Binding-site contacts:
Ligand atom C12 contacts residue VAL95 of chain 1.T at 3.8 Å (hydrophobic).
Ligand atom C2 contacts residue LYS143 of chain 1.T at 4.2 Å.
Ligand atom C12 contacts residue LEU90 of chain 1.T at 3.6 Å (hydrophobic).
Ligand atom C11 contacts residue VAL95 of chain 1.T at 3.6 Å (hydrophobic).
Ligand atom O1 contacts residue MET72 of chain 1.T at 3.8 Å.
Ligand atom C15 contacts residue GLY140 of chain 1.T at 4.0 Å.
Ligand atom O3 contacts residue ARG31 of chain 1.T at 3.7 Å.
Ligand atom C10 contacts residue LYS143 of chain 1.T at 3.5 Å.
Ligand atom C4 contacts residue LYS143 of chain 1.T at 3.6 Å.
Ligand atom O3 contacts residue ALA144 of chain 1.T at 3.2 Å.
Ligand atom C5 contacts residue LYS143 of chain 1.T at 3.4 Å.
Ligand atom O3 contacts residue LYS143 of chain 1.T at 4.1 Å.
Ligand atom C9 contacts residue LYS143 of chain 1.T at 3.8 Å.
Ligand atom C3 contacts residue PHE63 of chain 1.T at 4.2 Å (hydrophobic).
Ligand atom C6 contacts residue LYS143 of chain 1.T at 3.6 Å.
Ligand atom C1 contacts residue LYS143 of chain 1.T at 4.1 Å.
Ligand atom C13 contacts residue VAL95 of chain 1.T at 3.8 Å (hydrophobic).
Ligand atom C16 contacts residue GLY140 of chain 1.T at 4.1 Å.
Ligand atom C6 contacts residue PHE43 of chain 1.T at 3.6 Å (hydrophobic).
Ligand atom C7 contacts residue LEU35 of chain 1.T at 3.9 Å (hydrophobic).
Ligand atom C13 contacts residue TYR124 of chain 1.T at 4.0 Å (hydrophobic).
Ligand atom C5 contacts residue PHE43 of chain 1.T at 3.9 Å (hydrophobic).
Ligand atom C14 contacts residue VAL95 of chain 1.T at 3.6 Å (hydrophobic).
Ligand atom C3 contacts residue LYS143 of chain 1.T at 3.9 Å.
Ligand atom S contacts residue ARG31 of chain 1.T at 3.9 Å.
Ligand atom C13 contacts residue LEU90 of chain 1.T at 3.5 Å (hydrophobic).
Ligand atom O3 contacts residue GLY140 of chain 1.T at 3.9 Å.
Ligand atom O2 contacts residue ARG31 of chain 1.T at 2.7 Å (salt-bridge).
Ligand atom C8 contacts residue LEU35 of chain 1.T at 3.7 Å (hydrophobic).
Ligand atom C12 contacts residue TYR105 of chain 1.T at 3.8 Å (hydrophobic).
Ligand atom C15 contacts residue VAL95 of chain 1.T at 3.4 Å (hydrophobic).
Ligand atom C14 contacts residue TYR124 of chain 1.T at 4.0 Å (hydrophobic).
Ligand atom C7 contacts residue GLN39 of chain 1.T at 3.9 Å.
Ligand atom C8 contacts residue LYS143 of chain 1.T at 3.8 Å.
Ligand atom C13 contacts residue TYR105 of chain 1.T at 4.1 Å (hydrophobic).
Ligand atom N contacts residue MET72 of chain 1.T at 4.1 Å.
Ligand atom C7 contacts residue LYS143 of chain 1.T at 3.7 Å.
Ligand atom C16 contacts residue VAL95 of chain 1.T at 3.4 Å (hydrophobic).
Ligand atom C7 contacts residue PHE43 of chain 1.T at 4.0 Å (hydrophobic).
Ligand atom C6 contacts residue GLN39 of chain 1.T at 3.7 Å.

The small molecule below binds the protein below.
Small molecule (SMILES): O=S(=O)(O)c1cccc2cccc(Nc3ccccc3)c12

Sequence of chain 1.T:
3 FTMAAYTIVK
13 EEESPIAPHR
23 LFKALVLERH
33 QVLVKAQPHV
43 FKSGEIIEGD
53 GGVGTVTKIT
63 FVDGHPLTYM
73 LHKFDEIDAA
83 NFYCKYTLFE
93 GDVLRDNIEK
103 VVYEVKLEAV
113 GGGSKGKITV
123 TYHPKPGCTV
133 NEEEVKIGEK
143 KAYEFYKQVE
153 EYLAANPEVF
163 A